The small molecule below binds the protein below.
Small molecule (SMILES): O=c1ccn([C@@H]2O[C@H](CO[P](=O)(O)O[C@H]3[C@@H](O)[C@H](n4ccc(=O)[nH]c4=O)O[C@@H]3CO[P](=O)(O)O[C@H]3[C@@H](O)[C@H](n4ccc(=O)[nH]c4=O)O[C@@H]3CO[P](=O)(O)O[C@H]3[C@@H](O)[C@H](n4ccc(=O)[nH]c4=O)O[C@@H]3COP(=O)=O)[C@@H](O)[C@H]2O)c(=O)[nH]1

Binding-site contacts:
Ligand atom C4' contacts residue ARG15 of chain 6.A at 3.3 Å.
Ligand atom O5' contacts residue ARG19 of chain 6.A at 2.1 Å (salt-bridge).
Ligand atom C1' contacts residue ARG19 of chain 6.A at 4.3 Å.
Ligand atom C5' contacts residue ARG15 of chain 6.A at 2.5 Å.
Ligand atom O5' contacts residue ARG15 of chain 6.A at 3.6 Å.
Ligand atom C4 contacts residue A3 of chain 6.B at 3.6 Å.
Ligand atom C4' contacts residue ARG19 of chain 6.A at 3.7 Å.
Ligand atom OP2 contacts residue ARG15 of chain 6.A at 2.5 Å.
Ligand atom C3' contacts residue ARG15 of chain 6.A at 3.8 Å.
Ligand atom OP1 contacts residue LYS18 of chain 6.A at 3.7 Å.
Ligand atom N1 contacts residue A3 of chain 6.B at 4.3 Å.
Ligand atom O4 contacts residue A3 of chain 6.B at 2.8 Å (h-bond).
Ligand atom C2 contacts residue A1 of chain 6.B at 3.1 Å.
Ligand atom C2 contacts residue A2 of chain 6.B at 3.9 Å.
Ligand atom C2' contacts residue ARG19 of chain 6.A at 3.6 Å.
Ligand atom O4' contacts residue ARG19 of chain 6.A at 3.9 Å.
Ligand atom N3 contacts residue A1 of chain 6.B at 2.7 Å (h-bond).
Ligand atom OP2 contacts residue ARG19 of chain 6.A at 2.1 Å (salt-bridge).
Ligand atom C3' contacts residue ARG19 of chain 6.A at 3.4 Å.
Ligand atom P contacts residue ARG19 of chain 6.A at 2.8 Å.
Ligand atom OP1 contacts residue ARG15 of chain 6.A at 2.5 Å.
Ligand atom C4 contacts residue ARG19 of chain 6.A at 3.9 Å.
Ligand atom C5' contacts residue ARG19 of chain 6.A at 3.2 Å.
Ligand atom P contacts residue ARG15 of chain 6.A at 3.1 Å.
Ligand atom OP1 contacts residue MET14 of chain 6.A at 3.8 Å.
Ligand atom O3' contacts residue ARG15 of chain 6.A at 3.1 Å (salt-bridge).
Ligand atom C4 contacts residue A1 of chain 6.B at 3.4 Å.
Ligand atom O2 contacts residue A2 of chain 6.B at 3.7 Å.
Ligand atom C5 contacts residue ARG19 of chain 6.A at 2.9 Å.
Ligand atom OP1 contacts residue ARG19 of chain 6.A at 4.1 Å.
Ligand atom C6 contacts residue ARG19 of chain 6.A at 2.7 Å.
Ligand atom C2 contacts residue A3 of chain 6.B at 3.5 Å.
Ligand atom O2 contacts residue A1 of chain 6.B at 2.7 Å (h-bond).
Ligand atom O3' contacts residue ARG19 of chain 6.A at 3.6 Å (salt-bridge).
Ligand atom OP2 contacts residue ALA16 of chain 6.A at 4.1 Å.
Ligand atom O2 contacts residue A3 of chain 6.B at 3.2 Å.
Ligand atom N3 contacts residue A2 of chain 6.B at 3.7 Å.
Ligand atom N3 contacts residue A3 of chain 6.B at 2.8 Å (h-bond).
Ligand atom N1 contacts residue ARG19 of chain 6.A at 3.9 Å.
Ligand atom O4 contacts residue A1 of chain 6.B at 3.0 Å (h-bond).

Sequence of chain 6.A:
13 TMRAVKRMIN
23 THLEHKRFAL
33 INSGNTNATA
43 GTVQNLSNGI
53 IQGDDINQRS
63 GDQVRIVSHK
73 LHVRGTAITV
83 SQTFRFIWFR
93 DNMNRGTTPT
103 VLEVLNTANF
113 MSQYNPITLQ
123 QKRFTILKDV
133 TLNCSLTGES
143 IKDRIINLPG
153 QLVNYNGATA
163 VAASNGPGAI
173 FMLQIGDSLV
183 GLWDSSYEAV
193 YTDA